Binding-site contacts:
Ligand atom C8 contacts residue ASN231 of chain 2.A at 4.5 Å.
Ligand atom C5 contacts residue ASN231 of chain 2.A at 3.7 Å.
Ligand atom O7 contacts residue ASN231 of chain 2.A at 3.7 Å.
Ligand atom C4 contacts residue ASN231 of chain 2.A at 4.1 Å.
Ligand atom N2 contacts residue ASN231 of chain 2.A at 2.7 Å (h-bond).
Ligand atom O6 contacts residue LYS160 of chain 2.A at 3.2 Å (salt-bridge).
Ligand atom O5 contacts residue ASN231 of chain 2.A at 2.4 Å (h-bond).
Ligand atom C7 contacts residue ASN231 of chain 2.A at 3.4 Å.
Ligand atom C1 contacts residue ASN231 of chain 2.A at 1.4 Å.
Ligand atom C6 contacts residue LYS160 of chain 2.A at 4.3 Å.
Ligand atom C3 contacts residue ASN231 of chain 2.A at 3.7 Å.
Ligand atom C2 contacts residue ASN231 of chain 2.A at 2.3 Å.
Ligand atom O6 contacts residue ASN231 of chain 2.A at 4.1 Å.

A small-molecule ligand and the protein it binds are described below.
Small molecule (SMILES): CC(=O)N[C@@H]1[C@@H](O)[C@H](O)[C@@H](CO)O[C@H]1O

Sequence of chain 2.A:
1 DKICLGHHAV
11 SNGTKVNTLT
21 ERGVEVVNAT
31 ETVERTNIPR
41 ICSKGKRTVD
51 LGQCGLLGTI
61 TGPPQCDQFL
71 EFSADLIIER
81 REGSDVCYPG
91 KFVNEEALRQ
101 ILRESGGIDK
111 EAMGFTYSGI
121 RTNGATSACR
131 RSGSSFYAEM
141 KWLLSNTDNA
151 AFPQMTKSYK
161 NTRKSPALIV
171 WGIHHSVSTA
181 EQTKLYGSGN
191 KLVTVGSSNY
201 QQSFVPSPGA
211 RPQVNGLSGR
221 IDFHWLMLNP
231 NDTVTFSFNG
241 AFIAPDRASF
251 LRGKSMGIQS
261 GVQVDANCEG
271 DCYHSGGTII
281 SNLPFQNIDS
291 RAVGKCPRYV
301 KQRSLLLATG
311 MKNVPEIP